A protein and the small-molecule ligand that binds it are described below.
Small molecule (SMILES): CC(=O)N[C@@H]1[C@@H](O)[C@H](O)[C@@H](CO)O[C@H]1O

Sequence of chain 1.B:
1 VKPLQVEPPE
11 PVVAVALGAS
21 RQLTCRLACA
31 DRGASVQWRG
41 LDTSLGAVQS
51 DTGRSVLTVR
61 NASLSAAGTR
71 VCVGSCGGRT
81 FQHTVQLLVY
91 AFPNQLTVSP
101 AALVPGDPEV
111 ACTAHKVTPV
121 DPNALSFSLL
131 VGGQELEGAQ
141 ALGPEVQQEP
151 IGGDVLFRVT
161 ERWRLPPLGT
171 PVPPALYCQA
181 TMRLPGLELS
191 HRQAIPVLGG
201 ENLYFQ

Binding-site contacts:
Ligand atom O7 contacts residue ASN61 of chain 1.B at 3.4 Å (h-bond).
Ligand atom N2 contacts residue ASN61 of chain 1.B at 2.9 Å (h-bond).
Ligand atom C2 contacts residue ASN61 of chain 1.B at 2.3 Å.
Ligand atom C8 contacts residue ASN61 of chain 1.B at 4.4 Å.
Ligand atom O5 contacts residue ASN61 of chain 1.B at 2.4 Å (h-bond).
Ligand atom C4 contacts residue ASN61 of chain 1.B at 4.2 Å.
Ligand atom C7 contacts residue ASN61 of chain 1.B at 3.3 Å.
Ligand atom C1 contacts residue ASN61 of chain 1.B at 1.4 Å.
Ligand atom C3 contacts residue ASN61 of chain 1.B at 3.7 Å.
Ligand atom C5 contacts residue ASN61 of chain 1.B at 3.6 Å.